Sequence of chain 2.A:
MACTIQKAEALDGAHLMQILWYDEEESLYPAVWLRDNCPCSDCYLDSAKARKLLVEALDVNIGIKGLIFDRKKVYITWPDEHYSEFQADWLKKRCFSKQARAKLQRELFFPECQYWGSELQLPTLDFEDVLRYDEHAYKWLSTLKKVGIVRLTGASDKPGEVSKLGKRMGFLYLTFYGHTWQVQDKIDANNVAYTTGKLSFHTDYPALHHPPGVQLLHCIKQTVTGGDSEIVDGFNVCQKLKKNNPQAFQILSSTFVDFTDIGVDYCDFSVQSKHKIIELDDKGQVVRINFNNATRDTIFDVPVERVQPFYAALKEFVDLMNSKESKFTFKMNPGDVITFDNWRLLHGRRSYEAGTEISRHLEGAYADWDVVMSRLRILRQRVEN

Binding-site contacts:
Ligand atom C1 contacts residue TYR75 of chain 2.A at 3.6 Å (hydrophobic).
Ligand atom C3 contacts residue TYR83 of chain 2.A at 3.3 Å (hydrophobic).
Ligand atom C2 contacts residue TYR75 of chain 2.A at 4.0 Å (hydrophobic).
Ligand atom N1 contacts residue TYR75 of chain 2.A at 3.8 Å.
Ligand atom C6 contacts residue TYR83 of chain 2.A at 3.7 Å (hydrophobic).
Ligand atom C5 contacts residue TYR83 of chain 2.A at 3.5 Å (hydrophobic).
Ligand atom C3 contacts residue TYR75 of chain 2.A at 4.1 Å (hydrophobic).
Ligand atom N2 contacts residue TYR83 of chain 2.A at 3.8 Å.
Ligand atom C2 contacts residue TYR83 of chain 2.A at 4.1 Å (hydrophobic).
Ligand atom C4 contacts residue TYR83 of chain 2.A at 3.2 Å (hydrophobic).

This small molecule binds to this protein.
Small molecule (SMILES): NCCCCCCN